The protein below binds the small molecule below.
Small molecule (SMILES): CC(=O)N[C@@H]1[C@@H](O)[C@H](O)[C@@H](CO)O[C@H]1O

Sequence of chain 3.A:
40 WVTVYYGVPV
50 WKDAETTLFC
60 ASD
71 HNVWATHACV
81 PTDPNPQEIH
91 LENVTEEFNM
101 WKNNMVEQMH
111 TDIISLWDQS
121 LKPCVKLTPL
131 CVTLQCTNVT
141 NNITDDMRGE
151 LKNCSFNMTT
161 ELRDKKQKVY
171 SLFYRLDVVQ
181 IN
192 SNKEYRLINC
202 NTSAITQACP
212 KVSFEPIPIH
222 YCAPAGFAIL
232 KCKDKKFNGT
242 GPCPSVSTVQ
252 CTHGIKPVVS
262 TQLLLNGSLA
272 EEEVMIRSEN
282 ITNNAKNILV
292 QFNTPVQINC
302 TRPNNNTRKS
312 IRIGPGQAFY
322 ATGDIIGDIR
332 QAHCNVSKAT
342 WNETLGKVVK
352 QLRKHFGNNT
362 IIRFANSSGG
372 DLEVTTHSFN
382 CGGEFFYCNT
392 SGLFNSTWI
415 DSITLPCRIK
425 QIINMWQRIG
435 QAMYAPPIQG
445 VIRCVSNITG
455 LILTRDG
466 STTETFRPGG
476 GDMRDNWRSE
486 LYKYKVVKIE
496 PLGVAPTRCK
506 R

Binding-site contacts:
Ligand atom O5 contacts residue ASN281 of chain 3.A at 2.4 Å (h-bond).
Ligand atom O7 contacts residue ASN281 of chain 3.A at 4.3 Å.
Ligand atom C1 contacts residue ASN284 of chain 3.A at 4.3 Å.
Ligand atom C1 contacts residue ASN281 of chain 3.A at 1.4 Å.
Ligand atom C4 contacts residue ASN281 of chain 3.A at 4.1 Å.
Ligand atom C2 contacts residue ASN281 of chain 3.A at 2.3 Å.
Ligand atom O5 contacts residue ASN284 of chain 3.A at 3.6 Å.
Ligand atom C7 contacts residue ASN281 of chain 3.A at 3.7 Å.
Ligand atom C5 contacts residue ASN281 of chain 3.A at 3.6 Å.
Ligand atom C5 contacts residue THR283 of chain 3.A at 3.9 Å.
Ligand atom C6 contacts residue THR283 of chain 3.A at 4.3 Å.
Ligand atom C1 contacts residue THR283 of chain 3.A at 3.6 Å.
Ligand atom C3 contacts residue ASN281 of chain 3.A at 3.6 Å.
Ligand atom O5 contacts residue THR283 of chain 3.A at 3.6 Å.
Ligand atom N2 contacts residue ASN281 of chain 3.A at 2.8 Å (h-bond).